Sequence of chain 1.B:
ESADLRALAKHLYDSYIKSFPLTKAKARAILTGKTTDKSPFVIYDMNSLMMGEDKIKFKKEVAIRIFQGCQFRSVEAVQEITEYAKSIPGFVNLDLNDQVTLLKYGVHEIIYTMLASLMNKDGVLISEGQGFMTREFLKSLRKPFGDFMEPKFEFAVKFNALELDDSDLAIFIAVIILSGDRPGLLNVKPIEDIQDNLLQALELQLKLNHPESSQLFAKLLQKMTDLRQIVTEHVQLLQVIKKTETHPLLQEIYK

A protein and the small-molecule ligand that binds it are described below.
Small molecule (SMILES): Cc1oc(-c2ccccc2)nc1CCCc1ccc(C[C@@H](C(=O)O)n2nccn2)cc1

Binding-site contacts:
Ligand atom C7 contacts residue GLN80 of chain 1.B at 3.6 Å.
Ligand atom C20 contacts residue ILE135 of chain 1.B at 3.6 Å (hydrophobic).
Ligand atom C8 contacts residue PHE76 of chain 1.B at 3.5 Å (hydrophobic).
Ligand atom N21 contacts residue ILE135 of chain 1.B at 3.4 Å.
Ligand atom O1 contacts residue HIS117 of chain 1.B at 2.8 Å (h-bond).
Ligand atom C12 contacts residue SER83 of chain 1.B at 3.7 Å.
Ligand atom C8 contacts residue HIS243 of chain 1.B at 3.9 Å.
Ligand atom C15 contacts residue CYS79 of chain 1.B at 3.9 Å (hydrophobic).
Ligand atom N6 contacts residue CYS79 of chain 1.B at 3.6 Å.
Ligand atom C2 contacts residue HIS117 of chain 1.B at 3.6 Å.
Ligand atom C22 contacts residue ILE135 of chain 1.B at 3.6 Å (hydrophobic).
Ligand atom C2 contacts residue HIS243 of chain 1.B at 3.8 Å.
Ligand atom C13 contacts residue CYS79 of chain 1.B at 3.7 Å (hydrophobic).
Ligand atom C24 contacts residue ILE135 of chain 1.B at 3.9 Å (hydrophobic).
Ligand atom C7 contacts residue PHE76 of chain 1.B at 3.3 Å (hydrophobic).
Ligand atom N9 contacts residue HIS243 of chain 1.B at 3.1 Å.
Ligand atom C15 contacts residue MET158 of chain 1.B at 3.9 Å (hydrophobic).
Ligand atom O23 contacts residue CYS79 of chain 1.B at 3.5 Å (h-bond).
Ligand atom N6 contacts residue GLN80 of chain 1.B at 3.2 Å.
Ligand atom C29 contacts residue PHE58 of chain 1.B at 3.6 Å (hydrophobic).
Ligand atom N6 contacts residue PHE76 of chain 1.B at 3.9 Å.
Ligand atom O3 contacts residue LEU247 of chain 1.B at 3.7 Å.
Ligand atom C12 contacts residue ILE120 of chain 1.B at 3.9 Å (hydrophobic).
Ligand atom C24 contacts residue CYS79 of chain 1.B at 3.4 Å (hydrophobic).
Ligand atom O1 contacts residue SER83 of chain 1.B at 2.6 Å (h-bond).
Ligand atom C27 contacts residue MET142 of chain 1.B at 3.8 Å (hydrophobic).
Ligand atom C17 contacts residue LEU124 of chain 1.B at 3.9 Å (hydrophobic).
Ligand atom C12 contacts residue CYS79 of chain 1.B at 3.7 Å (hydrophobic).
Ligand atom C4 contacts residue SER83 of chain 1.B at 3.6 Å.
Ligand atom C7 contacts residue CYS79 of chain 1.B at 3.7 Å (hydrophobic).
Ligand atom C20 contacts residue CYS79 of chain 1.B at 3.9 Å (hydrophobic).
Ligand atom C10 contacts residue TYR121 of chain 1.B at 3.6 Å (hydrophobic).
Ligand atom C25 contacts residue CYS79 of chain 1.B at 3.6 Å (hydrophobic).
Ligand atom C2 contacts residue SER83 of chain 1.B at 3.5 Å.
Ligand atom C25 contacts residue MET158 of chain 1.B at 3.9 Å (hydrophobic).
Ligand atom C8 contacts residue PHE157 of chain 1.B at 3.6 Å (hydrophobic).
Ligand atom C25 contacts residue LEU147 of chain 1.B at 3.8 Å (hydrophobic).
Ligand atom C18 contacts residue LEU124 of chain 1.B at 3.8 Å (hydrophobic).
Ligand atom O3 contacts residue HIS243 of chain 1.B at 3.0 Å (h-bond).
Ligand atom C18 contacts residue MET158 of chain 1.B at 3.9 Å (hydrophobic).